A protein and the small-molecule ligand that binds it are described below.
Small molecule (SMILES): Cc1ncnc2nc[nH]c12

Sequence of chain 2.C:
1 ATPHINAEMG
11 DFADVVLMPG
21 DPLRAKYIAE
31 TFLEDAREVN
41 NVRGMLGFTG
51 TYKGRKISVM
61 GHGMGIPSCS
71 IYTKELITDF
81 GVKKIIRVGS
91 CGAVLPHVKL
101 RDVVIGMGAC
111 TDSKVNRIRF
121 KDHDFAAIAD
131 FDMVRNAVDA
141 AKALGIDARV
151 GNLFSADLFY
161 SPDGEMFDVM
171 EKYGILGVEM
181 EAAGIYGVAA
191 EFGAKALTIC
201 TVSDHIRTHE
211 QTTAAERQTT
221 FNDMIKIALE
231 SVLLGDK

Binding-site contacts:
Ligand atom C2 contacts residue PHE159 of chain 2.C at 4.1 Å (hydrophobic).
Ligand atom N3 contacts residue GLU179 of chain 2.C at 3.5 Å.
Ligand atom N3 contacts residue PHE159 of chain 2.C at 4.1 Å.
Ligand atom C7 contacts residue PHE159 of chain 2.C at 3.7 Å (hydrophobic).
Ligand atom N3 contacts residue VAL178 of chain 2.C at 3.2 Å (h-bond).
Ligand atom C2 contacts residue GLU179 of chain 2.C at 3.6 Å.
Ligand atom N1 contacts residue PHE159 of chain 2.C at 4.0 Å.
Ligand atom N9 contacts residue GLY92 of chain 2.C at 3.7 Å.
Ligand atom C6 contacts residue PHE159 of chain 2.C at 4.0 Å (hydrophobic).
Ligand atom N7 contacts residue PHE159 of chain 2.C at 3.8 Å.
Ligand atom C4 contacts residue GLU179 of chain 2.C at 4.4 Å.
Ligand atom N9 contacts residue CYS91 of chain 2.C at 4.2 Å.
Ligand atom C7 contacts residue ILE206 of chain 2.C at 4.0 Å (hydrophobic).
Ligand atom N9 contacts residue VAL178 of chain 2.C at 3.5 Å (h-bond).
Ligand atom C8 contacts residue PHE159 of chain 2.C at 4.0 Å (hydrophobic).
Ligand atom C8 contacts residue CYS91 of chain 2.C at 4.2 Å (hydrophobic).
Ligand atom C4 contacts residue PHE159 of chain 2.C at 3.8 Å (hydrophobic).
Ligand atom C6 contacts residue VAL178 of chain 2.C at 4.0 Å (hydrophobic).
Ligand atom N9 contacts residue PHE159 of chain 2.C at 4.0 Å.
Ligand atom N1 contacts residue VAL178 of chain 2.C at 3.5 Å.
Ligand atom C4 contacts residue VAL178 of chain 2.C at 3.2 Å (hydrophobic).
Ligand atom C4 contacts residue GLY92 of chain 2.C at 4.3 Å.
Ligand atom N3 contacts residue MET180 of chain 2.C at 3.7 Å.
Ligand atom C5 contacts residue VAL178 of chain 2.C at 4.0 Å (hydrophobic).
Ligand atom C2 contacts residue MET180 of chain 2.C at 3.6 Å (hydrophobic).
Ligand atom C7 contacts residue PHE167 of chain 2.C at 4.3 Å (hydrophobic).
Ligand atom C2 contacts residue ALA156 of chain 2.C at 4.4 Å (hydrophobic).
Ligand atom C2 contacts residue VAL178 of chain 2.C at 3.6 Å (hydrophobic).
Ligand atom C8 contacts residue GLY92 of chain 2.C at 3.6 Å.
Ligand atom N7 contacts residue GLY92 of chain 2.C at 4.1 Å.
Ligand atom C5 contacts residue GLY92 of chain 2.C at 4.5 Å.
Ligand atom C5 contacts residue PHE159 of chain 2.C at 3.6 Å (hydrophobic).
Ligand atom C8 contacts residue ASP204 of chain 2.C at 4.0 Å.
Ligand atom N7 contacts residue ASP204 of chain 2.C at 4.2 Å.
Ligand atom C8 contacts residue VAL178 of chain 2.C at 4.2 Å (hydrophobic).